A protein and the small-molecule ligand that binds it are described below.
Small molecule (SMILES): CSC[C@H]1O[C@@H](n2cnc3c(N)ncnc32)[C@H](O)[C@@H]1O

Binding-site contacts:
Ligand atom S5' contacts residue KF51 of chain 2.C at 3.9 Å.
Ligand atom CS contacts residue KF51 of chain 2.C at 3.6 Å.
Ligand atom O3' contacts residue LEU49 of chain 2.A at 4.1 Å.
Ligand atom N3 contacts residue ILE187 of chain 3.A at 4.0 Å.
Ligand atom C6 contacts residue ALA185 of chain 3.A at 3.9 Å (hydrophobic).
Ligand atom O3' contacts residue ASP222 of chain 2.A at 3.8 Å.
Ligand atom N9 contacts residue TYR163 of chain 2.A at 4.2 Å.
Ligand atom C2 contacts residue ALA162 of chain 2.A at 4.2 Å (hydrophobic).
Ligand atom O2' contacts residue TYR163 of chain 2.A at 3.3 Å (h-bond).
Ligand atom O3' contacts residue GLU123 of chain 2.A at 2.6 Å (salt-bridge).
Ligand atom O2' contacts residue ALA162 of chain 2.A at 3.2 Å.
Ligand atom C3' contacts residue ASN122 of chain 2.A at 4.2 Å.
Ligand atom C4 contacts residue ILE187 of chain 3.A at 4.2 Å (hydrophobic).
Ligand atom O3' contacts residue ASN122 of chain 2.A at 3.2 Å (h-bond).
Ligand atom N6 contacts residue ASP150 of chain 3.A at 3.0 Å (salt-bridge).
Ligand atom O2' contacts residue GLU123 of chain 2.A at 2.4 Å (salt-bridge).
Ligand atom C2 contacts residue ILE187 of chain 3.A at 3.4 Å (hydrophobic).
Ligand atom N7 contacts residue TYR163 of chain 2.A at 4.1 Å.
Ligand atom N1 contacts residue TYR163 of chain 2.A at 3.9 Å.
Ligand atom N1 contacts residue ILE187 of chain 3.A at 3.2 Å.
Ligand atom C2' contacts residue GLU123 of chain 2.A at 3.3 Å.
Ligand atom C6 contacts residue TYR163 of chain 2.A at 3.5 Å (hydrophobic).
Ligand atom C3' contacts residue GLU123 of chain 2.A at 3.3 Å.
Ligand atom C4 contacts residue TYR163 of chain 2.A at 3.9 Å (hydrophobic).
Ligand atom N3 contacts residue TYR163 of chain 2.A at 3.5 Å (h-bond).
Ligand atom O4' contacts residue KF51 of chain 2.C at 3.9 Å.
Ligand atom N6 contacts residue GLY149 of chain 3.A at 3.7 Å.
Ligand atom O2' contacts residue ASN122 of chain 2.A at 3.7 Å.
Ligand atom N6 contacts residue ALA185 of chain 3.A at 3.1 Å (h-bond).
Ligand atom C2' contacts residue TYR163 of chain 2.A at 3.9 Å (hydrophobic).
Ligand atom N3 contacts residue ALA162 of chain 2.A at 3.9 Å.
Ligand atom N6 contacts residue TYR163 of chain 2.A at 3.6 Å.
Ligand atom N1 contacts residue SER166 of chain 2.A at 3.0 Å (h-bond).
Ligand atom C5 contacts residue TYR163 of chain 2.A at 3.7 Å (hydrophobic).
Ligand atom N1 contacts residue ALA185 of chain 3.A at 3.8 Å.
Ligand atom C2 contacts residue SER166 of chain 2.A at 3.1 Å.
Ligand atom C2 contacts residue TYR163 of chain 2.A at 3.8 Å (hydrophobic).
Ligand atom C6 contacts residue ILE187 of chain 3.A at 3.8 Å (hydrophobic).
Ligand atom C6 contacts residue ASP150 of chain 3.A at 4.2 Å.
Ligand atom C1' contacts residue KF51 of chain 2.C at 4.2 Å.

Sequence of chain 3.A:
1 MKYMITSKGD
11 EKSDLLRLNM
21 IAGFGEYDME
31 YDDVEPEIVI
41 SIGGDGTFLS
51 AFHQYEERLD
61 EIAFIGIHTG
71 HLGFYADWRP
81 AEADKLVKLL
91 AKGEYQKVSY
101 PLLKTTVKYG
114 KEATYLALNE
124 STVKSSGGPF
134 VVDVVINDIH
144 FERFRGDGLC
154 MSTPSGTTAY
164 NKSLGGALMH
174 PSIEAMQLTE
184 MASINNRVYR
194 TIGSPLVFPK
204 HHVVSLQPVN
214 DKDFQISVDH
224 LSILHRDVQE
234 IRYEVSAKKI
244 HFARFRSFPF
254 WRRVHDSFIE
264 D

Sequence of chain 2.A:
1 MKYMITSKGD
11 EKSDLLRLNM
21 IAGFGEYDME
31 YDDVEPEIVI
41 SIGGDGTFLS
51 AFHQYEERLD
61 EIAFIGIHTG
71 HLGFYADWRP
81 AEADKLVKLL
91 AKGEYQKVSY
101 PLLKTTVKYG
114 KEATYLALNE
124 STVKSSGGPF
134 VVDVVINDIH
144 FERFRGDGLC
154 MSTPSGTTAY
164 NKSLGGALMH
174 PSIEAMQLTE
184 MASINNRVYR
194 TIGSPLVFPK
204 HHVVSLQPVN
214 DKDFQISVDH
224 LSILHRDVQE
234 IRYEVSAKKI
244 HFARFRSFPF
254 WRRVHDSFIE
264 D